Binding-site contacts:
Ligand atom O3 contacts residue NAG1 of chain 55.T at 2.4 Å (h-bond).
Ligand atom O5 contacts residue ASN75 of chain 55.C at 2.1 Å (h-bond).
Ligand atom C5 contacts residue NAG1 of chain 55.T at 3.7 Å.
Ligand atom O6 contacts residue GLU46 of chain 55.D at 3.8 Å.
Ligand atom O5 contacts residue THR48 of chain 55.D at 4.0 Å.
Ligand atom O6 contacts residue NAG1 of chain 55.T at 4.1 Å.
Ligand atom O6 contacts residue CYS45 of chain 55.D at 3.4 Å (h-bond).
Ligand atom C7 contacts residue MET126 of chain 55.C at 3.8 Å (hydrophobic).
Ligand atom C6 contacts residue ASN75 of chain 55.C at 3.8 Å.
Ligand atom C6 contacts residue NAG1 of chain 55.T at 3.4 Å.
Ligand atom C5 contacts residue ASN75 of chain 55.C at 3.2 Å.
Ligand atom C6 contacts residue THR48 of chain 55.D at 4.4 Å.
Ligand atom C1 contacts residue ASN75 of chain 55.C at 1.3 Å.
Ligand atom C4 contacts residue NAG1 of chain 55.T at 2.9 Å.
Ligand atom C2 contacts residue ASN75 of chain 55.C at 2.6 Å.
Ligand atom O7 contacts residue MET126 of chain 55.C at 3.1 Å.
Ligand atom O7 contacts residue ASN75 of chain 55.C at 3.2 Å (h-bond).
Ligand atom C3 contacts residue NAG1 of chain 55.T at 3.3 Å.
Ligand atom C4 contacts residue ASN75 of chain 55.C at 4.0 Å.
Ligand atom C6 contacts residue CYS45 of chain 55.D at 4.4 Å (hydrophobic).
Ligand atom O4 contacts residue NAG1 of chain 55.T at 1.6 Å.
Ligand atom C8 contacts residue MET126 of chain 55.C at 3.7 Å (hydrophobic).
Ligand atom C8 contacts residue PHE98 of chain 55.C at 3.6 Å (hydrophobic).
Ligand atom C2 contacts residue NAG1 of chain 55.T at 4.1 Å.
Ligand atom N2 contacts residue ASN75 of chain 55.C at 3.0 Å (h-bond).
Ligand atom C8 contacts residue ASN75 of chain 55.C at 3.0 Å.
Ligand atom C3 contacts residue ASN75 of chain 55.C at 3.5 Å.
Ligand atom C7 contacts residue ASN75 of chain 55.C at 2.8 Å.
Ligand atom O6 contacts residue ASN75 of chain 55.C at 3.8 Å.
Ligand atom O6 contacts residue THR48 of chain 55.D at 4.0 Å.

Sequence of chain 55.D:
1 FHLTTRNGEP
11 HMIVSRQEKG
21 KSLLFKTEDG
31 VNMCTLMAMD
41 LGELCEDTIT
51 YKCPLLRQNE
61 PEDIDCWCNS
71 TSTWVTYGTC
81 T

Sequence of chain 55.C:
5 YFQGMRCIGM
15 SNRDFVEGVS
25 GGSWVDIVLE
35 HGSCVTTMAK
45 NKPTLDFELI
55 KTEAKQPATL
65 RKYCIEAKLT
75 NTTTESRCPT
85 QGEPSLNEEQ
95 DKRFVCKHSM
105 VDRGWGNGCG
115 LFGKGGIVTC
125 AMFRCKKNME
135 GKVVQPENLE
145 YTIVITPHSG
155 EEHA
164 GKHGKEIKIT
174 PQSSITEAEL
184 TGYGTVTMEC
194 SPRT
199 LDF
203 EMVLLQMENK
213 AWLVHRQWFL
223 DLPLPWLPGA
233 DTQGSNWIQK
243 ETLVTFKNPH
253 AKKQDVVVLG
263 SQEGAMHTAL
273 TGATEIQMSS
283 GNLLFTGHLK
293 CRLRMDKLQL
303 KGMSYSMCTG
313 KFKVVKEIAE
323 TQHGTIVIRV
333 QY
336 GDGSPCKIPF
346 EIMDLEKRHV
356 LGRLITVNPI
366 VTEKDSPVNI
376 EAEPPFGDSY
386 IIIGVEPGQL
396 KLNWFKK

The small molecule below binds the protein below.
Small molecule (SMILES): CC(=O)N[C@@H]1[C@@H](O)[C@H](O)[C@@H](CO)O[C@H]1O